Sequence of chain 1.G:
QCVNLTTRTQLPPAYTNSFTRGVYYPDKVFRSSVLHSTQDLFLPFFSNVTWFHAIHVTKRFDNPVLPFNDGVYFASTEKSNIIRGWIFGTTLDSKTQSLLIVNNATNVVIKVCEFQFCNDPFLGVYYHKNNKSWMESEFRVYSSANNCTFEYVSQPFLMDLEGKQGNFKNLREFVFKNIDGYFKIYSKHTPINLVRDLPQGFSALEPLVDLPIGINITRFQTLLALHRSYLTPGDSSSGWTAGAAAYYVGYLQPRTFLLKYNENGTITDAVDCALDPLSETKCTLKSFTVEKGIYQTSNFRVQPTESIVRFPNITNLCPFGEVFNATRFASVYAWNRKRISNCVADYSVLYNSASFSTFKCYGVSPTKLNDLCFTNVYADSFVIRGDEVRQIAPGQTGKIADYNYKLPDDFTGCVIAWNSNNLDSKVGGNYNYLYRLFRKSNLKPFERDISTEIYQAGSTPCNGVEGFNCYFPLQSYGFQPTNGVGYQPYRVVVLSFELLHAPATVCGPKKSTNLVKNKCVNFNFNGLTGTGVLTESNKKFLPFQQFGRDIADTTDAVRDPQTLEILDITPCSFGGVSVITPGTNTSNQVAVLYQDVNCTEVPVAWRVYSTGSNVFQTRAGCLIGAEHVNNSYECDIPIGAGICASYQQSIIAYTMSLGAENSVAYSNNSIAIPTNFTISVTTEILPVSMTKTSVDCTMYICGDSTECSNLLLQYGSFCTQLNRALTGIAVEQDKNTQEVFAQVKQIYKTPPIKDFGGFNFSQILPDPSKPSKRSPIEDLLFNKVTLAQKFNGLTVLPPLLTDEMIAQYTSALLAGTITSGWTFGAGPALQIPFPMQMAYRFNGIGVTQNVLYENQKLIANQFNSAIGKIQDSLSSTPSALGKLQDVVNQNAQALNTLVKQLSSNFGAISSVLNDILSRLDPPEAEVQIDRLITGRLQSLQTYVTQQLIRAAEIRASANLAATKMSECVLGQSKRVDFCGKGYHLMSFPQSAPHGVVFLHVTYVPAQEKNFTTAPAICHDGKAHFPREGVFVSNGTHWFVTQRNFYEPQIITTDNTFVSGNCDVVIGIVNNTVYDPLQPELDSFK

This protein binds this small molecule.
Small molecule (SMILES): CC(=O)N[C@@H]1[C@@H](O)[C@H](O)[C@@H](CO)O[C@H]1O

Binding-site contacts:
Ligand atom O5 contacts residue THR605 of chain 1.G at 3.4 Å.
Ligand atom C7 contacts residue ASN603 of chain 1.G at 3.6 Å.
Ligand atom C1 contacts residue THR605 of chain 1.G at 4.1 Å.
Ligand atom N2 contacts residue ASN603 of chain 1.G at 2.9 Å (h-bond).
Ligand atom O5 contacts residue ASN603 of chain 1.G at 2.4 Å (h-bond).
Ligand atom C3 contacts residue ASN603 of chain 1.G at 3.8 Å.
Ligand atom C4 contacts residue ASN603 of chain 1.G at 4.2 Å.
Ligand atom C2 contacts residue ASN603 of chain 1.G at 2.4 Å.
Ligand atom C1 contacts residue ASN603 of chain 1.G at 1.4 Å.
Ligand atom O6 contacts residue THR605 of chain 1.G at 3.6 Å.
Ligand atom C8 contacts residue ASN603 of chain 1.G at 3.9 Å.
Ligand atom C5 contacts residue THR605 of chain 1.G at 3.8 Å.
Ligand atom C6 contacts residue THR605 of chain 1.G at 3.6 Å.
Ligand atom C5 contacts residue ASN603 of chain 1.G at 3.7 Å.